Sequence of chain 1.D:
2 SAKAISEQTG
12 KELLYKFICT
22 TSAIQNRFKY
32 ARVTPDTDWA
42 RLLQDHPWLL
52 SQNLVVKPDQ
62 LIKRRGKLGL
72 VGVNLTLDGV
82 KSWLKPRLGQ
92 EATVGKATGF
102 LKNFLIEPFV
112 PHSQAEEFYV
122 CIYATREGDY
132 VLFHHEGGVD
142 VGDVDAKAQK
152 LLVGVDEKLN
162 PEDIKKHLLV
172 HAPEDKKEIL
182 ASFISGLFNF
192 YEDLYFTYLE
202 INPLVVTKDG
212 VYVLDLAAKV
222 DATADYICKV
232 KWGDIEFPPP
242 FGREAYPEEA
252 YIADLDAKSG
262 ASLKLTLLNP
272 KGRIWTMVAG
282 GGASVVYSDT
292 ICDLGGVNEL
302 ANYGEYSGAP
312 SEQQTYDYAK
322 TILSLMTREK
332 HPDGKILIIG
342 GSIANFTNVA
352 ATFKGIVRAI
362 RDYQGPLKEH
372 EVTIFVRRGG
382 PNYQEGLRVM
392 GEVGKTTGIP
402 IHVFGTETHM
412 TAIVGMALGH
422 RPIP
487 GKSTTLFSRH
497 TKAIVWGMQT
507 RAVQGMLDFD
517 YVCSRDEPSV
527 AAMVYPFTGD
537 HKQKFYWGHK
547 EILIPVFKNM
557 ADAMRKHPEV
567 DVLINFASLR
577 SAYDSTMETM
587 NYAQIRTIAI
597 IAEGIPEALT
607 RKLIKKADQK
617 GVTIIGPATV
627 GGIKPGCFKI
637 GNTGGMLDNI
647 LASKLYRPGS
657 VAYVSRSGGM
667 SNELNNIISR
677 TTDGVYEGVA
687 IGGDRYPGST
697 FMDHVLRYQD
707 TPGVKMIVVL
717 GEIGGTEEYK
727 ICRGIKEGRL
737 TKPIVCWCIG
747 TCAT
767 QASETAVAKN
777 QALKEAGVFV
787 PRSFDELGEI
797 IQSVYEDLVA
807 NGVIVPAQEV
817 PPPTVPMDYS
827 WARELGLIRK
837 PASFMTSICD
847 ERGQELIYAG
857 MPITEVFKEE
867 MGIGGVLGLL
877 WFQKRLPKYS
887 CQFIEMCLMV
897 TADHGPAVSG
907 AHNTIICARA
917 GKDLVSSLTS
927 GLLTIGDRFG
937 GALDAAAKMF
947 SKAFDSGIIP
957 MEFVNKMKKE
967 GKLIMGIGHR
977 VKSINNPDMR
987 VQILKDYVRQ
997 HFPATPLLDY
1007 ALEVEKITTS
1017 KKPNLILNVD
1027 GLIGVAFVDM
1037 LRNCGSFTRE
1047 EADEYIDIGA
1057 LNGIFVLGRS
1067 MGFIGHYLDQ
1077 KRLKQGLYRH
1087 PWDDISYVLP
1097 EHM

Binding-site contacts:
Ligand atom O3 contacts residue THR348 of chain 1.D at 4.4 Å.
Ligand atom O3 contacts residue ARG507 of chain 1.D at 4.5 Å.
Ligand atom C1 contacts residue PHE347 of chain 1.D at 4.5 Å (hydrophobic).
Ligand atom O4 contacts residue THR348 of chain 1.D at 3.5 Å (h-bond).
Ligand atom C3 contacts residue PHE347 of chain 1.D at 4.5 Å (hydrophobic).
Ligand atom O4 contacts residue GLY309 of chain 1.D at 4.0 Å.
Ligand atom C2 contacts residue ASN346 of chain 1.D at 4.2 Å.
Ligand atom O5 contacts residue ASN346 of chain 1.D at 4.2 Å.
Ligand atom C4 contacts residue THR348 of chain 1.D at 3.4 Å.
Ligand atom O1 contacts residue ASN638 of chain 1.D at 4.3 Å.
Ligand atom O5 contacts residue PHE347 of chain 1.D at 4.2 Å.
Ligand atom C1 contacts residue ASN346 of chain 1.D at 4.2 Å.
Ligand atom O3 contacts residue PHE347 of chain 1.D at 3.8 Å.
Ligand atom O4 contacts residue ALA310 of chain 1.D at 3.7 Å.
Ligand atom O2 contacts residue ASN638 of chain 1.D at 4.1 Å.
Ligand atom C2 contacts residue ACO1 of chain 1.N at 4.0 Å.
Ligand atom O5 contacts residue THR348 of chain 1.D at 3.1 Å (h-bond).
Ligand atom C3 contacts residue ASN346 of chain 1.D at 4.2 Å.
Ligand atom C3 contacts residue THR348 of chain 1.D at 4.4 Å.
Ligand atom O3 contacts residue ASN346 of chain 1.D at 4.2 Å.
Ligand atom O2 contacts residue PHE347 of chain 1.D at 3.4 Å.
Ligand atom O2 contacts residue ASN346 of chain 1.D at 3.3 Å.

The small molecule below binds the protein below.
Small molecule (SMILES): O=C([O-])CC(=O)C(=O)O